Sequence of chain 36.C:
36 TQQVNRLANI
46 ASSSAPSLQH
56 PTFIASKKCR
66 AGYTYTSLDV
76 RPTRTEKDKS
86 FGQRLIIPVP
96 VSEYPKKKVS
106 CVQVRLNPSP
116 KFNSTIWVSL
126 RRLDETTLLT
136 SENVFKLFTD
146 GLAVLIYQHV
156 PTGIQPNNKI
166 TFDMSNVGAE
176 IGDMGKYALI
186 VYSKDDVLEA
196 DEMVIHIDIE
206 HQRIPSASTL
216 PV

This protein binds this small molecule.
Small molecule (SMILES): Nc1ncnc2c1ncn2[C@@H]1O[C@H](CO[P](=O)(O)O[C@H]2[C@@H](O)[C@H](n3cnc4c(N)ncnc43)O[C@@H]2CO[P](=O)(O)O[C@H]2[C@@H](O)[C@H](n3cnc4c(N)ncnc43)O[C@@H]2CO)[C@@H](O)[C@H]1O

Binding-site contacts:
Ligand atom O2' contacts residue ARG65 of chain 37.B at 4.3 Å.
Ligand atom O2' contacts residue GLY67 of chain 37.B at 3.3 Å (h-bond).
Ligand atom OP1 contacts residue ARG208 of chain 37.B at 4.1 Å.
Ligand atom O2' contacts residue ARG208 of chain 37.B at 4.1 Å.
Ligand atom OP1 contacts residue ARG208 of chain 36.C at 4.1 Å.
Ligand atom P contacts residue ARG208 of chain 36.C at 4.5 Å.
Ligand atom O2' contacts residue ALA66 of chain 37.B at 3.6 Å.
Ligand atom C1' contacts residue GLY67 of chain 37.B at 4.4 Å.
Ligand atom OP1 contacts residue SER211 of chain 37.B at 4.3 Å.
Ligand atom O5' contacts residue ARG208 of chain 36.C at 4.0 Å.
Ligand atom N3 contacts residue ARG65 of chain 37.B at 4.1 Å.
Ligand atom OP2 contacts residue ARG208 of chain 36.C at 4.4 Å.

Sequence of chain 37.B:
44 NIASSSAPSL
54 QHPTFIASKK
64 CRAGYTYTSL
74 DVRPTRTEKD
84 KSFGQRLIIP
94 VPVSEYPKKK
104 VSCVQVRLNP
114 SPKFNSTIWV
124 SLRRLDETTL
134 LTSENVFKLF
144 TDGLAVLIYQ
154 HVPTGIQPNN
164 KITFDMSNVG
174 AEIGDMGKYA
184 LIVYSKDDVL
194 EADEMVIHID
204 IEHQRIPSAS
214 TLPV